Sequence of chain 1.A:
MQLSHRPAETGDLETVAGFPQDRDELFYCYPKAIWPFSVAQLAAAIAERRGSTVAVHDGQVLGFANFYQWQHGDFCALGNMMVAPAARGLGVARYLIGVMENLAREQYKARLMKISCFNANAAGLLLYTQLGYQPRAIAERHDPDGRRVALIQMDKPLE

Binding-site contacts:
Ligand atom O4 contacts residue ARG51 of chain 1.A at 3.6 Å.
Ligand atom O7 contacts residue ASN82 of chain 1.A at 2.9 Å (h-bond).
Ligand atom C6 contacts residue SO41 of chain 1.C at 3.1 Å.
Ligand atom O3 contacts residue ARG143 of chain 1.A at 3.2 Å (salt-bridge).
Ligand atom C14 contacts residue TYR30 of chain 1.A at 3.3 Å (hydrophobic).
Ligand atom O7 contacts residue CYS31 of chain 1.A at 3.6 Å (h-bond).
Ligand atom C4 contacts residue PRO33 of chain 1.A at 3.6 Å (hydrophobic).
Ligand atom C13 contacts residue SER118 of chain 1.A at 3.8 Å.
Ligand atom C16 contacts residue CYS31 of chain 1.A at 3.7 Å (hydrophobic).
Ligand atom C7 contacts residue ARG143 of chain 1.A at 3.8 Å.
Ligand atom C2 contacts residue ARG143 of chain 1.A at 3.4 Å.
Ligand atom C3 contacts residue ARG143 of chain 1.A at 3.4 Å.
Ligand atom O5 contacts residue SER118 of chain 1.A at 3.3 Å (h-bond).
Ligand atom O4 contacts residue TYR70 of chain 1.A at 3.7 Å.
Ligand atom O8 contacts residue PRO33 of chain 1.A at 3.5 Å.
Ligand atom C16 contacts residue ARG51 of chain 1.A at 3.5 Å.
Ligand atom O2 contacts residue SO41 of chain 1.C at 3.6 Å.
Ligand atom O6 contacts residue MET83 of chain 1.A at 3.3 Å (h-bond).
Ligand atom O2 contacts residue ARG143 of chain 1.A at 3.6 Å.
Ligand atom C8 contacts residue TYR70 of chain 1.A at 3.7 Å (hydrophobic).
Ligand atom C14 contacts residue CYS31 of chain 1.A at 3.5 Å (hydrophobic).
Ligand atom C15 contacts residue SER118 of chain 1.A at 3.8 Å.
Ligand atom O8 contacts residue ARG51 of chain 1.A at 2.8 Å (salt-bridge).
Ligand atom N4 contacts residue TYR130 of chain 1.A at 3.3 Å (h-bond).
Ligand atom O3 contacts residue LEU153 of chain 1.A at 3.5 Å.
Ligand atom C9 contacts residue TYR70 of chain 1.A at 3.6 Å (hydrophobic).
Ligand atom C11 contacts residue PRO33 of chain 1.A at 3.8 Å (hydrophobic).
Ligand atom O7 contacts residue GLY81 of chain 1.A at 3.1 Å.
Ligand atom C10 contacts residue TYR70 of chain 1.A at 3.7 Å (hydrophobic).
Ligand atom O8 contacts residue TYR32 of chain 1.A at 3.8 Å.
Ligand atom C4 contacts residue PHE120 of chain 1.A at 3.7 Å (hydrophobic).
Ligand atom C4 contacts residue ARG143 of chain 1.A at 3.8 Å.
Ligand atom O6 contacts residue ASN82 of chain 1.A at 3.5 Å (h-bond).
Ligand atom O6 contacts residue CYS31 of chain 1.A at 3.7 Å.
Ligand atom N4 contacts residue SER118 of chain 1.A at 3.1 Å (h-bond).
Ligand atom C5 contacts residue PRO33 of chain 1.A at 3.7 Å (hydrophobic).
Ligand atom O5 contacts residue TYR30 of chain 1.A at 3.8 Å.
Ligand atom O7 contacts residue ARG51 of chain 1.A at 2.9 Å (salt-bridge).
Ligand atom N3 contacts residue TYR70 of chain 1.A at 3.7 Å.
Ligand atom O7 contacts residue TYR70 of chain 1.A at 3.7 Å.

A protein and the small-molecule ligand that binds it are described below.
Small molecule (SMILES): CO/N=C(\C(=O)N[C@@H]1C(=O)N2C(C(=O)O)=C(COC(N)=O)CS[C@H]12)c1ccco1